The protein below binds the small molecule below.
Small molecule (SMILES): CC(=O)N[C@@H]1[C@@H](O)[C@H](O)[C@@H](CO)O[C@H]1O

Binding-site contacts:
Ligand atom N2 contacts residue ASN69 of chain 1.MA at 2.8 Å (h-bond).
Ligand atom C5 contacts residue ASN69 of chain 1.MA at 3.6 Å.
Ligand atom C8 contacts residue ASN69 of chain 1.MA at 4.1 Å.
Ligand atom C2 contacts residue ASN69 of chain 1.MA at 2.5 Å.
Ligand atom C1 contacts residue ASN69 of chain 1.MA at 1.4 Å.
Ligand atom C7 contacts residue ASN69 of chain 1.MA at 3.8 Å.
Ligand atom O5 contacts residue ASN69 of chain 1.MA at 2.4 Å (h-bond).
Ligand atom C4 contacts residue ASN69 of chain 1.MA at 4.2 Å.
Ligand atom C3 contacts residue ASN69 of chain 1.MA at 3.8 Å.

Sequence of chain 1.MA:
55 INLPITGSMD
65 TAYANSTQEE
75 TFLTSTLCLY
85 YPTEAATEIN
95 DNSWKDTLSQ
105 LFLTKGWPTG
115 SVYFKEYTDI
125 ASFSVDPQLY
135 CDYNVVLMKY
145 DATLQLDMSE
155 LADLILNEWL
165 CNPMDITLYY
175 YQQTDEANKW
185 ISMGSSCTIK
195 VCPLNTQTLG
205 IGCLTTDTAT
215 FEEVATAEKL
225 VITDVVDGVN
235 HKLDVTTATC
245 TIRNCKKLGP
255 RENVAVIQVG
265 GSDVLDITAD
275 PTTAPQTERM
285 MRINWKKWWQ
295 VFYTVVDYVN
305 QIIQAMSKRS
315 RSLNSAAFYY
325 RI